This protein binds this small molecule.
Small molecule (SMILES): N#Cc1cccnc1N1CC[C@]2(c3ccc(F)cc3F)N=C(N)O[C@@H]2C1

Binding-site contacts:
Ligand atom C9 contacts residue TYR79 of chain 1.A at 3.4 Å (hydrophobic).
Ligand atom C14 contacts residue ASP236 of chain 1.A at 3.7 Å.
Ligand atom C25 contacts residue TYR206 of chain 1.A at 3.9 Å (hydrophobic).
Ligand atom F24 contacts residue ACT1 of chain 1.C at 3.8 Å.
Ligand atom F23 contacts residue GLN81 of chain 1.A at 3.5 Å.
Ligand atom C2 contacts residue TYR206 of chain 1.A at 3.5 Å (hydrophobic).
Ligand atom N26 contacts residue TYR206 of chain 1.A at 4.0 Å.
Ligand atom N15 contacts residue ASP40 of chain 1.A at 2.8 Å (salt-bridge).
Ligand atom C3 contacts residue DMS1 of chain 1.D at 3.6 Å.
Ligand atom O13 contacts residue ASP236 of chain 1.A at 3.8 Å.
Ligand atom F23 contacts residue TYR79 of chain 1.A at 3.1 Å.
Ligand atom N16 contacts residue GLY238 of chain 1.A at 3.6 Å.
Ligand atom C25 contacts residue GLY42 of chain 1.A at 3.5 Å.
Ligand atom N16 contacts residue GLY42 of chain 1.A at 3.7 Å.
Ligand atom C25 contacts residue DMS1 of chain 1.D at 3.7 Å.
Ligand atom N16 contacts residue ASP40 of chain 1.A at 2.6 Å (salt-bridge).
Ligand atom C4 contacts residue DMS1 of chain 1.D at 3.4 Å.
Ligand atom N26 contacts residue GLY42 of chain 1.A at 2.9 Å (h-bond).
Ligand atom C20 contacts residue ACT1 of chain 1.C at 3.7 Å.
Ligand atom N7 contacts residue DMS1 of chain 1.D at 3.2 Å (h-bond).
Ligand atom O13 contacts residue DMS1 of chain 1.D at 3.3 Å (h-bond).
Ligand atom C22 contacts residue TYR79 of chain 1.A at 3.9 Å (hydrophobic).
Ligand atom C19 contacts residue ILE126 of chain 1.A at 3.4 Å (hydrophobic).
Ligand atom C8 contacts residue TYR79 of chain 1.A at 3.5 Å (hydrophobic).
Ligand atom C14 contacts residue GLY238 of chain 1.A at 3.9 Å.
Ligand atom N16 contacts residue DMS1 of chain 1.D at 3.8 Å.
Ligand atom N5 contacts residue DMS1 of chain 1.D at 4.0 Å.
Ligand atom C19 contacts residue LEU38 of chain 1.A at 3.7 Å (hydrophobic).
Ligand atom F24 contacts residue TRP123 of chain 1.A at 3.2 Å.
Ligand atom N16 contacts residue ASP236 of chain 1.A at 2.7 Å (salt-bridge).
Ligand atom C19 contacts residue ACT1 of chain 1.C at 3.6 Å.
Ligand atom N5 contacts residue TYR79 of chain 1.A at 3.9 Å.
Ligand atom C14 contacts residue ASP40 of chain 1.A at 3.5 Å.
Ligand atom C12 contacts residue DMS1 of chain 1.D at 4.0 Å.
Ligand atom C10 contacts residue ASP40 of chain 1.A at 3.9 Å.
Ligand atom C14 contacts residue DMS1 of chain 1.D at 3.7 Å.
Ligand atom F24 contacts residue ILE118 of chain 1.A at 3.9 Å.
Ligand atom C18 contacts residue ILE126 of chain 1.A at 3.6 Å (hydrophobic).
Ligand atom N26 contacts residue SER43 of chain 1.A at 3.5 Å.
Ligand atom F24 contacts residue PHE116 of chain 1.A at 3.1 Å.

Sequence of chain 1.A:
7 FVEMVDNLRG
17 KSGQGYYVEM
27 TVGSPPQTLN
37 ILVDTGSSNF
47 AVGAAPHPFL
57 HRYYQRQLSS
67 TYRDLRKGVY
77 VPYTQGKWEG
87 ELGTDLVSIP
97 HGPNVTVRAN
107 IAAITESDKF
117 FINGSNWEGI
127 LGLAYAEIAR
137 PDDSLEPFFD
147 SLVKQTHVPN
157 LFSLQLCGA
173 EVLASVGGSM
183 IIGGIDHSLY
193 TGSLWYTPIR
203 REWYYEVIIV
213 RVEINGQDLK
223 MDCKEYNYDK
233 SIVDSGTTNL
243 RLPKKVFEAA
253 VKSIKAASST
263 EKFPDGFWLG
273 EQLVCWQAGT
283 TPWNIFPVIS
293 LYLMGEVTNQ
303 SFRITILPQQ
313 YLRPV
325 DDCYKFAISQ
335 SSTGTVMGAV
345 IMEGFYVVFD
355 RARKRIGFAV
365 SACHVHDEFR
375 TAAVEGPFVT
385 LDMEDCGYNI